Binding-site contacts:
Ligand atom CB contacts residue CYS35 of chain 4.A at 2.8 Å (hydrophobic).
Ligand atom CB contacts residue ASP11 of chain 4.A at 4.0 Å.
Ligand atom CB contacts residue LEU37 of chain 4.A at 4.5 Å (hydrophobic).
Ligand atom CB contacts residue LEU287 of chain 3.A at 4.1 Å (hydrophobic).
Ligand atom SG contacts residue ASN100 of chain 4.A at 4.2 Å.
Ligand atom SG contacts residue CYS35 of chain 4.A at 2.1 Å (h-bond).
Ligand atom SG contacts residue LEU37 of chain 4.A at 4.1 Å.

Sequence of chain 4.A:
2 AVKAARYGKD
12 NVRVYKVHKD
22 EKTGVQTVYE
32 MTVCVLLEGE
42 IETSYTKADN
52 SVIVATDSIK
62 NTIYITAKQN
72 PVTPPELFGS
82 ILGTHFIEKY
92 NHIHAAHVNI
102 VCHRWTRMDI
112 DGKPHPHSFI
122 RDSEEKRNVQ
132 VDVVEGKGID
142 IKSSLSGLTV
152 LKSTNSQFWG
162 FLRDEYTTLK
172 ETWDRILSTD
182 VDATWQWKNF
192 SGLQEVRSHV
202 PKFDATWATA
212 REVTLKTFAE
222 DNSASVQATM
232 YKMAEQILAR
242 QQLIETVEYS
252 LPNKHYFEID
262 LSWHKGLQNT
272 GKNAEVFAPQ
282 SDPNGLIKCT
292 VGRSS

The protein below binds the small molecule below.
Small molecule (SMILES): N[C@@H](CS)C(=O)O

Sequence of chain 3.A:
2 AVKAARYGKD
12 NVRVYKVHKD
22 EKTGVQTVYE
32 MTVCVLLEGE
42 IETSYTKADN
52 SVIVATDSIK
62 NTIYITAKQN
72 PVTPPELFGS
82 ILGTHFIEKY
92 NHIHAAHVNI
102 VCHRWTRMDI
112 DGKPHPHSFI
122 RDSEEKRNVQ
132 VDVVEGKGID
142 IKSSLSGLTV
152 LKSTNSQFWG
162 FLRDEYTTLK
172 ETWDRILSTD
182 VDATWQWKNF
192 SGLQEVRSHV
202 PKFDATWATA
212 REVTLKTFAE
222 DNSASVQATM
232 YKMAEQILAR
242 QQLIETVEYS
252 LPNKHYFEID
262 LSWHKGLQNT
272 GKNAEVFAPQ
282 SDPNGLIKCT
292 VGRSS